The protein below binds the small molecule below.
Small molecule (SMILES): CC(=O)N[C@@H]1[C@@H](O)[C@H](O)[C@@H](CO)O[C@H]1O

Binding-site contacts:
Ligand atom O7 contacts residue LEU416 of chain 1.F at 4.4 Å.
Ligand atom N2 contacts residue LEU416 of chain 1.F at 3.9 Å.
Ligand atom C5 contacts residue ASN168 of chain 1.E at 3.7 Å.
Ligand atom C7 contacts residue ASN168 of chain 1.E at 3.2 Å.
Ligand atom C1 contacts residue LEU416 of chain 1.F at 4.1 Å (hydrophobic).
Ligand atom C8 contacts residue LEU416 of chain 1.F at 3.4 Å (hydrophobic).
Ligand atom C8 contacts residue CYS418 of chain 1.F at 3.6 Å (hydrophobic).
Ligand atom O5 contacts residue ASN168 of chain 1.E at 2.4 Å (h-bond).
Ligand atom C2 contacts residue ASN168 of chain 1.E at 2.4 Å.
Ligand atom O7 contacts residue THR590 of chain 1.E at 3.7 Å.
Ligand atom O7 contacts residue GLN587 of chain 1.E at 4.2 Å.
Ligand atom N2 contacts residue ASN168 of chain 1.E at 2.9 Å (h-bond).
Ligand atom C1 contacts residue ASN168 of chain 1.E at 1.4 Å.
Ligand atom C8 contacts residue ASN168 of chain 1.E at 4.4 Å.
Ligand atom C7 contacts residue LEU416 of chain 1.F at 3.8 Å (hydrophobic).
Ligand atom C4 contacts residue ASN168 of chain 1.E at 4.2 Å.
Ligand atom O7 contacts residue ASN168 of chain 1.E at 3.1 Å (h-bond).
Ligand atom C3 contacts residue ASN168 of chain 1.E at 3.8 Å.

Sequence of chain 1.E:
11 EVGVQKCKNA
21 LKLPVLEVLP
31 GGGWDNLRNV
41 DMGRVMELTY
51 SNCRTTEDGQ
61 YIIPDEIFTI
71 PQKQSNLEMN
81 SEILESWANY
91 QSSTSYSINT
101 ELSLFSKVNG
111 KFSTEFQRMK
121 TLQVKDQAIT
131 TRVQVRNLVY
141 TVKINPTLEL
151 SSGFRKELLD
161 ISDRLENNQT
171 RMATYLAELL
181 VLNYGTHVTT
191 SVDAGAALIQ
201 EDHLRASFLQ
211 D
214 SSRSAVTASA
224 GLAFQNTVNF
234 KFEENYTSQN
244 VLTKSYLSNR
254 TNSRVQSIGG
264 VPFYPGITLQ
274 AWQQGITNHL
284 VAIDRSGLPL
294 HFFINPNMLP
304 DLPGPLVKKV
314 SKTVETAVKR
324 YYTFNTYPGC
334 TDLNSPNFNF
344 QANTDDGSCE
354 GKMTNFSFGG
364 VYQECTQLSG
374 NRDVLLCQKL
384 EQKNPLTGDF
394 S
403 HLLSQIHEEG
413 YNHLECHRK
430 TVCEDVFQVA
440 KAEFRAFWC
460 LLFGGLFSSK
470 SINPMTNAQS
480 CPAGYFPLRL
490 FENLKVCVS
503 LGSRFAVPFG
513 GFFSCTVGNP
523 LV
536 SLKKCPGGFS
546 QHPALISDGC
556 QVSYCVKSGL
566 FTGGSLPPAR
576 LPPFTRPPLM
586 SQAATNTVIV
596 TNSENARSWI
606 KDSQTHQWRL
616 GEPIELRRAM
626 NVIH

Sequence of chain 1.F:
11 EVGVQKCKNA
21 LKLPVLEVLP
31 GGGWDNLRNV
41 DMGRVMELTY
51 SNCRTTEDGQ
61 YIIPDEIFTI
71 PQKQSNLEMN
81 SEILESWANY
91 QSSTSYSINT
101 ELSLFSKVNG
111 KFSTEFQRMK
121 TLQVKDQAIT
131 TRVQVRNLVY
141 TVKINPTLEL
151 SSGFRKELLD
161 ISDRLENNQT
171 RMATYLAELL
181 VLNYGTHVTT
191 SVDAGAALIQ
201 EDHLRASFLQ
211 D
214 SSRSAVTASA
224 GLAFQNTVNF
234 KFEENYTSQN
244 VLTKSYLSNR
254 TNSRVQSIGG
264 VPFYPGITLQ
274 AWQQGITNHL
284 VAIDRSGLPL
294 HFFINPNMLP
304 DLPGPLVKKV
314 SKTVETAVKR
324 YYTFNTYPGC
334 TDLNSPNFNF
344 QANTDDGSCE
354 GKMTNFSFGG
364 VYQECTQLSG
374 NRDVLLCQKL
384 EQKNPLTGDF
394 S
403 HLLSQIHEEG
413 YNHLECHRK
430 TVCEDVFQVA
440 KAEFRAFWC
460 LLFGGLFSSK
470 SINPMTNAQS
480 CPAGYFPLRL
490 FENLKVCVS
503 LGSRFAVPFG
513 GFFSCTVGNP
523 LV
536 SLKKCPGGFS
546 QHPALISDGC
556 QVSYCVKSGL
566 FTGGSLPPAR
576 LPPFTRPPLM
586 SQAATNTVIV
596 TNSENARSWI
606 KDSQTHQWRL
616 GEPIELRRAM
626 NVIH